A protein and the small-molecule ligand that binds it are described below.
Small molecule (SMILES): CCCC[C@H](NC(=O)c1ccccc1)C(=O)N[C@@H](CCCCN)C(=O)N[C@@H](CCCN=C(N)N)C(=O)N[C@H](C=O)CCCN=C(N)N

Binding-site contacts:
Ligand atom NH1 contacts residue TYR146 of chain 1.B at 3.5 Å.
Ligand atom C6 contacts residue THR117 of chain 1.B at 3.5 Å.
Ligand atom CA contacts residue SER120 of chain 1.B at 2.3 Å.
Ligand atom NH2 contacts residue TYR146 of chain 1.B at 3.6 Å.
Ligand atom O contacts residue THR117 of chain 1.B at 3.4 Å (h-bond).
Ligand atom CZ contacts residue ASN41 of chain 1.A at 3.6 Å.
Ligand atom NZ contacts residue PHE42 of chain 1.A at 2.7 Å (h-bond).
Ligand atom C contacts residue THR117 of chain 1.B at 3.1 Å.
Ligand atom O contacts residue TYR146 of chain 1.B at 3.3 Å.
Ligand atom C contacts residue SER120 of chain 1.B at 1.4 Å.
Ligand atom N contacts residue SER120 of chain 1.B at 2.7 Å (h-bond).
Ligand atom C contacts residue TYR146 of chain 1.B at 3.5 Å (hydrophobic).
Ligand atom CA contacts residue GLY136 of chain 1.B at 3.2 Å.
Ligand atom O contacts residue GLY138 of chain 1.B at 2.9 Å (h-bond).
Ligand atom CD contacts residue PHE42 of chain 1.A at 3.4 Å (hydrophobic).
Ligand atom C contacts residue HIS36 of chain 1.B at 3.6 Å.
Ligand atom NH2 contacts residue GLY40 of chain 1.A at 2.8 Å (h-bond).
Ligand atom NH2 contacts residue ASN41 of chain 1.A at 3.6 Å (h-bond).
Ligand atom NE contacts residue ASN137 of chain 1.B at 3.0 Å (h-bond).
Ligand atom NZ contacts residue GLN43 of chain 1.A at 2.7 Å (h-bond).
Ligand atom CB contacts residue GLY138 of chain 1.B at 3.5 Å.
Ligand atom O contacts residue HIS36 of chain 1.B at 2.8 Å (h-bond).
Ligand atom NH1 contacts residue ASP114 of chain 1.B at 2.9 Å (salt-bridge).
Ligand atom C contacts residue GLY136 of chain 1.B at 3.6 Å.
Ligand atom CE contacts residue PHE42 of chain 1.A at 3.4 Å (hydrophobic).
Ligand atom NH1 contacts residue HIS36 of chain 1.B at 3.5 Å.
Ligand atom CB contacts residue SER120 of chain 1.B at 2.9 Å.
Ligand atom NH2 contacts residue ASP39 of chain 1.A at 3.6 Å (salt-bridge).
Ligand atom NE contacts residue ASP114 of chain 1.B at 3.6 Å.
Ligand atom CG contacts residue GLY136 of chain 1.B at 3.6 Å.
Ligand atom CG contacts residue TYR115 of chain 1.B at 3.6 Å (hydrophobic).
Ligand atom N contacts residue GLY136 of chain 1.B at 3.0 Å (h-bond).
Ligand atom O contacts residue SER120 of chain 1.B at 2.1 Å (h-bond).
Ligand atom O contacts residue TYR146 of chain 1.B at 2.8 Å (h-bond).
Ligand atom CD contacts residue TYR115 of chain 1.B at 3.0 Å (hydrophobic).
Ligand atom CB contacts residue GLY136 of chain 1.B at 3.5 Å.
Ligand atom CG contacts residue ASN137 of chain 1.B at 3.3 Å.
Ligand atom NE contacts residue TYR115 of chain 1.B at 2.8 Å (h-bond).
Ligand atom NH2 contacts residue ASP60 of chain 1.B at 3.6 Å.
Ligand atom C5 contacts residue THR117 of chain 1.B at 3.5 Å.

Sequence of chain 1.B:
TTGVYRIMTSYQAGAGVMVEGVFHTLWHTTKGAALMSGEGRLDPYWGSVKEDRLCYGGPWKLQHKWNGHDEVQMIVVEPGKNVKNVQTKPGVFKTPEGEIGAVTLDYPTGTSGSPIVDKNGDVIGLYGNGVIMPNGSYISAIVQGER

Sequence of chain 1.A:
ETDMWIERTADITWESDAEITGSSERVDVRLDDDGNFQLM